Sequence of chain 1.F:
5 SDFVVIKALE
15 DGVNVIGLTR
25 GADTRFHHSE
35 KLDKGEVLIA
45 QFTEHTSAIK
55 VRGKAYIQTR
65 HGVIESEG

A small-molecule ligand and the protein it binds are described below.
Small molecule (SMILES): N[C@@H](Cc1c[nH]c2ccccc12)C(=O)O

Sequence of chain 1.G:
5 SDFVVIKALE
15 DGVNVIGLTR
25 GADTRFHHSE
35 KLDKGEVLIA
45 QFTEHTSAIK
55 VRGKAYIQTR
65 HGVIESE

Binding-site contacts:
Ligand atom CD1 contacts residue ALA52 of chain 1.F at 3.9 Å (hydrophobic).
Ligand atom NE1 contacts residue THR47 of chain 1.G at 4.1 Å.
Ligand atom NE1 contacts residue GLN45 of chain 1.G at 3.0 Å (h-bond).
Ligand atom CB contacts residue THR23 of chain 1.F at 3.9 Å.
Ligand atom C contacts residue THR47 of chain 1.G at 3.4 Å.
Ligand atom CA contacts residue THR23 of chain 1.F at 3.8 Å.
Ligand atom CZ2 contacts residue THR50 of chain 1.G at 4.0 Å.
Ligand atom N contacts residue THR23 of chain 1.F at 3.0 Å (h-bond).
Ligand atom CH2 contacts residue GLY21 of chain 1.G at 3.7 Å.
Ligand atom N contacts residue THR28 of chain 1.F at 3.0 Å (h-bond).
Ligand atom N contacts residue ASP27 of chain 1.F at 3.4 Å (salt-bridge).
Ligand atom CA contacts residue THR28 of chain 1.F at 3.6 Å.
Ligand atom C contacts residue THR50 of chain 1.G at 3.9 Å.
Ligand atom CZ3 contacts residue GLY21 of chain 1.G at 3.9 Å.
Ligand atom O contacts residue GLY25 of chain 1.F at 3.0 Å (h-bond).
Ligand atom CB contacts residue THR28 of chain 1.F at 3.8 Å.
Ligand atom OXT contacts residue THR47 of chain 1.G at 2.6 Å (h-bond).
Ligand atom C contacts residue GLY25 of chain 1.F at 3.6 Å.
Ligand atom CZ2 contacts residue ALA44 of chain 1.G at 4.0 Å (hydrophobic).
Ligand atom CZ2 contacts residue ILE53 of chain 1.G at 3.9 Å (hydrophobic).
Ligand atom O contacts residue ARG24 of chain 1.F at 3.5 Å.
Ligand atom O contacts residue THR47 of chain 1.G at 3.5 Å (h-bond).
Ligand atom CD1 contacts residue GLN45 of chain 1.G at 3.7 Å.
Ligand atom OXT contacts residue GLY25 of chain 1.F at 4.1 Å.
Ligand atom OXT contacts residue THR50 of chain 1.G at 2.7 Å (h-bond).
Ligand atom C contacts residue SER51 of chain 1.F at 3.6 Å.
Ligand atom CD1 contacts residue THR47 of chain 1.G at 3.7 Å.
Ligand atom CA contacts residue SER51 of chain 1.F at 3.9 Å.
Ligand atom CE3 contacts residue HIS32 of chain 1.G at 3.8 Å.
Ligand atom CZ3 contacts residue HIS32 of chain 1.G at 3.9 Å.
Ligand atom CG contacts residue SER51 of chain 1.F at 4.0 Å.
Ligand atom CD1 contacts residue SER51 of chain 1.F at 3.5 Å.
Ligand atom CB contacts residue SER51 of chain 1.F at 3.6 Å.
Ligand atom CE2 contacts residue GLN45 of chain 1.G at 4.0 Å.
Ligand atom CA contacts residue GLY25 of chain 1.F at 3.5 Å.
Ligand atom OXT contacts residue HIS49 of chain 1.G at 4.0 Å.
Ligand atom O contacts residue SER51 of chain 1.F at 3.1 Å (h-bond).
Ligand atom N contacts residue GLY25 of chain 1.F at 2.7 Å (h-bond).
Ligand atom NE1 contacts residue SER51 of chain 1.F at 4.0 Å.
Ligand atom NE1 contacts residue ALA44 of chain 1.G at 3.9 Å.